Binding-site contacts:
Ligand atom PA contacts residue ARG815 of chain 1.D at 3.4 Å.
Ligand atom O3A contacts residue ARG815 of chain 1.D at 2.8 Å (salt-bridge).
Ligand atom N6 contacts residue VAL570 of chain 1.D at 3.5 Å.
Ligand atom N6 contacts residue VAL609 of chain 1.D at 3.5 Å (h-bond).
Ligand atom O3B contacts residue LYS611 of chain 1.D at 3.3 Å.
Ligand atom N6 contacts residue ILE571 of chain 1.D at 2.8 Å (h-bond).
Ligand atom PA contacts residue GLY610 of chain 1.D at 3.6 Å.
Ligand atom O3B contacts residue THR607 of chain 1.D at 2.7 Å.
Ligand atom O2B contacts residue THR612 of chain 1.D at 3.5 Å (h-bond).
Ligand atom O2B contacts residue LYS611 of chain 1.D at 2.8 Å (salt-bridge).
Ligand atom C5 contacts residue ILE774 of chain 1.D at 3.6 Å (hydrophobic).
Ligand atom O2G contacts residue ARG756 of chain 1.C at 2.4 Å (salt-bridge).
Ligand atom S1G contacts residue THR607 of chain 1.D at 1.8 Å.
Ligand atom C6 contacts residue ILE571 of chain 1.D at 3.6 Å (hydrophobic).
Ligand atom N1 contacts residue VAL570 of chain 1.D at 3.4 Å.
Ligand atom O5' contacts residue ARG815 of chain 1.D at 2.9 Å (salt-bridge).
Ligand atom PG contacts residue THR607 of chain 1.D at 2.4 Å.
Ligand atom O3A contacts residue GLY608 of chain 1.D at 3.6 Å (h-bond).
Ligand atom O3G contacts residue THR607 of chain 1.D at 2.9 Å.
Ligand atom O2' contacts residue GLN778 of chain 1.D at 3.3 Å (h-bond).
Ligand atom S1G contacts residue ARG756 of chain 1.C at 3.4 Å (salt-bridge).
Ligand atom C5' contacts residue ARG815 of chain 1.D at 3.3 Å.
Ligand atom N7 contacts residue VAL609 of chain 1.D at 3.0 Å (h-bond).
Ligand atom O2B contacts residue GLY610 of chain 1.D at 3.6 Å (h-bond).
Ligand atom O1B contacts residue THR612 of chain 1.D at 2.4 Å (h-bond).
Ligand atom O3' contacts residue LYS818 of chain 1.D at 3.1 Å (salt-bridge).
Ligand atom C2 contacts residue ARG569 of chain 1.D at 3.3 Å.
Ligand atom N1 contacts residue ILE571 of chain 1.D at 3.1 Å (h-bond).
Ligand atom C6 contacts residue ILE774 of chain 1.D at 3.6 Å (hydrophobic).
Ligand atom O3G contacts residue ARG756 of chain 1.C at 3.6 Å (salt-bridge).
Ligand atom O2A contacts residue GLY610 of chain 1.D at 2.4 Å (h-bond).
Ligand atom N7 contacts residue GLY610 of chain 1.D at 3.4 Å (h-bond).
Ligand atom O2A contacts residue VAL609 of chain 1.D at 2.5 Å (h-bond).
Ligand atom O2A contacts residue GLY608 of chain 1.D at 3.1 Å.
Ligand atom O4' contacts residue ALA814 of chain 1.D at 3.4 Å.
Ligand atom N1 contacts residue ARG569 of chain 1.D at 3.5 Å (salt-bridge).
Ligand atom C3' contacts residue GLU613 of chain 1.D at 3.5 Å.
Ligand atom PG contacts residue ARG756 of chain 1.C at 3.2 Å.
Ligand atom C2' contacts residue GLU613 of chain 1.D at 3.5 Å.
Ligand atom C8 contacts residue ALA814 of chain 1.D at 3.4 Å (hydrophobic).

This small molecule binds to this protein.
Small molecule (SMILES): Nc1ncnc2c1ncn2[C@@H]1O[C@H](COP(=O)(O)OP(=O)(O)OP(O)(O)=S)[C@@H](O)[C@H]1O

Sequence of chain 1.C:
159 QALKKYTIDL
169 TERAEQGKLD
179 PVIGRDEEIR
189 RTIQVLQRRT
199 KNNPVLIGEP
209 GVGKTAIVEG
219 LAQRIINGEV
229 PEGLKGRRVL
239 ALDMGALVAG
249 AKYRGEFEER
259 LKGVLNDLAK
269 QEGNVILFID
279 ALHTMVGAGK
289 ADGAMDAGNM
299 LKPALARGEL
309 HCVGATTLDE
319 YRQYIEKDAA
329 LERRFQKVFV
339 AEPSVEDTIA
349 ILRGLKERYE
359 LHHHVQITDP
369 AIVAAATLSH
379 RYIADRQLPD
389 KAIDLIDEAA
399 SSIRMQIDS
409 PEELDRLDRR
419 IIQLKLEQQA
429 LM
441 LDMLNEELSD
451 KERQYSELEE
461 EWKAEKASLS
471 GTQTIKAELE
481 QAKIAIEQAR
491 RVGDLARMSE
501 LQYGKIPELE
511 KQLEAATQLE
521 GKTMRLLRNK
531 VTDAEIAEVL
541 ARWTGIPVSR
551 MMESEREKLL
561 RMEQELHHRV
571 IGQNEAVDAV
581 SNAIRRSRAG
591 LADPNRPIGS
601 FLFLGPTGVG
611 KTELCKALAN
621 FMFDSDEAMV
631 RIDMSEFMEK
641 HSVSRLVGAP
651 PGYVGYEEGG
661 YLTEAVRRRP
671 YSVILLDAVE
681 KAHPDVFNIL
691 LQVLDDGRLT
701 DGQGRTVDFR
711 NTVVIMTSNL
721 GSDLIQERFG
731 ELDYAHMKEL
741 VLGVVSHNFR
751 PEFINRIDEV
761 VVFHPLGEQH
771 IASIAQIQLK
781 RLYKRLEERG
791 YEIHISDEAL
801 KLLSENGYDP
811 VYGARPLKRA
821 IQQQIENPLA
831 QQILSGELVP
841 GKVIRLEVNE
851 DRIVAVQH

Sequence of chain 1.D:
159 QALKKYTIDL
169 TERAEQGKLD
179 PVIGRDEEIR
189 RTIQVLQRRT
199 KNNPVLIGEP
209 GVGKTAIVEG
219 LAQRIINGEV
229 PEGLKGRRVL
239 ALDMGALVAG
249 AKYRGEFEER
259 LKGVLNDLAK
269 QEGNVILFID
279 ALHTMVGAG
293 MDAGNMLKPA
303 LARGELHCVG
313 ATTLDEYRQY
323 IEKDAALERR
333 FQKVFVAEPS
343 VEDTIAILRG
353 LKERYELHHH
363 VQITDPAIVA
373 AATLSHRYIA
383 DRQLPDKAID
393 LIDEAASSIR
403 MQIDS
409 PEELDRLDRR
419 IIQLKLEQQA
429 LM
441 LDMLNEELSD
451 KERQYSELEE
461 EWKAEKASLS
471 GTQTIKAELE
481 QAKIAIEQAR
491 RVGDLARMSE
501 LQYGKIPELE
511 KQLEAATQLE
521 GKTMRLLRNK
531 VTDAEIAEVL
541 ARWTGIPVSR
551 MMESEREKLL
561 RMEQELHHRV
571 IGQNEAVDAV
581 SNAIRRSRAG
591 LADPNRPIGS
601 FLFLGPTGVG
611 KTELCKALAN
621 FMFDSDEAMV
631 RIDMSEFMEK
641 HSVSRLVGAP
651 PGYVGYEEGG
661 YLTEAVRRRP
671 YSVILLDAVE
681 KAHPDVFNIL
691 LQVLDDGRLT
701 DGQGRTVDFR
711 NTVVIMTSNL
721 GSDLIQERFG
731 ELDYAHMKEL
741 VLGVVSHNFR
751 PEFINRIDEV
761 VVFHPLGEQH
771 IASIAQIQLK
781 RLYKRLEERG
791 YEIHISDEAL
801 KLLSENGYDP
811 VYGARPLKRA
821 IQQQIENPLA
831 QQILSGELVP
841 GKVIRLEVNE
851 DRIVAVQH